This small molecule binds to this protein.
Small molecule (SMILES): CC[C@H](C)[C@@H](C=O)NC(=O)[C@H](CO)NC(=O)[C@H](CCCCN)NC(=O)[C@@H](N)C(C)C

Binding-site contacts:
Ligand atom CD1 contacts residue THR349 of chain 14.A at 4.3 Å.
Ligand atom CG2 contacts residue PHE71 of chain 14.A at 4.0 Å (hydrophobic).

Sequence of chain 14.A:
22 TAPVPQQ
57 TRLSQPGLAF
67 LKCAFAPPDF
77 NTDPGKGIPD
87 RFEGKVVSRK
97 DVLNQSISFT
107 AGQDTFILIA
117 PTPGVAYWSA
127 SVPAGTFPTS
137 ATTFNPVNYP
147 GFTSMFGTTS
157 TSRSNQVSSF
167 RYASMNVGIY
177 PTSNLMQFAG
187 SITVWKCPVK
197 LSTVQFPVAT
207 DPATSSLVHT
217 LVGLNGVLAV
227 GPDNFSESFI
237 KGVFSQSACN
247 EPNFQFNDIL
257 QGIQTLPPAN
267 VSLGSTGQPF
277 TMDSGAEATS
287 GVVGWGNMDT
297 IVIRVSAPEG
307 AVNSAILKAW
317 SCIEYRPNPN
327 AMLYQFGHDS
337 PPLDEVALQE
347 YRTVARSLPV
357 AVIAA